Binding-site contacts:
Ligand atom C8 contacts residue ASN256 of chain 1.A at 3.2 Å.
Ligand atom C5 contacts residue ASN256 of chain 1.A at 3.6 Å.
Ligand atom O6 contacts residue ASP280 of chain 1.A at 4.2 Å.
Ligand atom C2 contacts residue ASN256 of chain 1.A at 2.6 Å.
Ligand atom C6 contacts residue ASP280 of chain 1.A at 4.4 Å.
Ligand atom C4 contacts residue ASN256 of chain 1.A at 4.2 Å.
Ligand atom C3 contacts residue ASN256 of chain 1.A at 3.6 Å.
Ligand atom N2 contacts residue ASN256 of chain 1.A at 3.6 Å (h-bond).
Ligand atom C7 contacts residue ASN256 of chain 1.A at 3.9 Å.
Ligand atom O5 contacts residue ASN256 of chain 1.A at 2.3 Å (h-bond).
Ligand atom O6 contacts residue ASN256 of chain 1.A at 4.5 Å.
Ligand atom C1 contacts residue ASN256 of chain 1.A at 1.5 Å.
Ligand atom O3 contacts residue ASN256 of chain 1.A at 3.5 Å (h-bond).

A protein and the small-molecule ligand that binds it are described below.
Small molecule (SMILES): CC(=O)N[C@@H]1[C@@H](O)[C@H](O)[C@@H](CO)O[C@H]1O

Sequence of chain 1.A:
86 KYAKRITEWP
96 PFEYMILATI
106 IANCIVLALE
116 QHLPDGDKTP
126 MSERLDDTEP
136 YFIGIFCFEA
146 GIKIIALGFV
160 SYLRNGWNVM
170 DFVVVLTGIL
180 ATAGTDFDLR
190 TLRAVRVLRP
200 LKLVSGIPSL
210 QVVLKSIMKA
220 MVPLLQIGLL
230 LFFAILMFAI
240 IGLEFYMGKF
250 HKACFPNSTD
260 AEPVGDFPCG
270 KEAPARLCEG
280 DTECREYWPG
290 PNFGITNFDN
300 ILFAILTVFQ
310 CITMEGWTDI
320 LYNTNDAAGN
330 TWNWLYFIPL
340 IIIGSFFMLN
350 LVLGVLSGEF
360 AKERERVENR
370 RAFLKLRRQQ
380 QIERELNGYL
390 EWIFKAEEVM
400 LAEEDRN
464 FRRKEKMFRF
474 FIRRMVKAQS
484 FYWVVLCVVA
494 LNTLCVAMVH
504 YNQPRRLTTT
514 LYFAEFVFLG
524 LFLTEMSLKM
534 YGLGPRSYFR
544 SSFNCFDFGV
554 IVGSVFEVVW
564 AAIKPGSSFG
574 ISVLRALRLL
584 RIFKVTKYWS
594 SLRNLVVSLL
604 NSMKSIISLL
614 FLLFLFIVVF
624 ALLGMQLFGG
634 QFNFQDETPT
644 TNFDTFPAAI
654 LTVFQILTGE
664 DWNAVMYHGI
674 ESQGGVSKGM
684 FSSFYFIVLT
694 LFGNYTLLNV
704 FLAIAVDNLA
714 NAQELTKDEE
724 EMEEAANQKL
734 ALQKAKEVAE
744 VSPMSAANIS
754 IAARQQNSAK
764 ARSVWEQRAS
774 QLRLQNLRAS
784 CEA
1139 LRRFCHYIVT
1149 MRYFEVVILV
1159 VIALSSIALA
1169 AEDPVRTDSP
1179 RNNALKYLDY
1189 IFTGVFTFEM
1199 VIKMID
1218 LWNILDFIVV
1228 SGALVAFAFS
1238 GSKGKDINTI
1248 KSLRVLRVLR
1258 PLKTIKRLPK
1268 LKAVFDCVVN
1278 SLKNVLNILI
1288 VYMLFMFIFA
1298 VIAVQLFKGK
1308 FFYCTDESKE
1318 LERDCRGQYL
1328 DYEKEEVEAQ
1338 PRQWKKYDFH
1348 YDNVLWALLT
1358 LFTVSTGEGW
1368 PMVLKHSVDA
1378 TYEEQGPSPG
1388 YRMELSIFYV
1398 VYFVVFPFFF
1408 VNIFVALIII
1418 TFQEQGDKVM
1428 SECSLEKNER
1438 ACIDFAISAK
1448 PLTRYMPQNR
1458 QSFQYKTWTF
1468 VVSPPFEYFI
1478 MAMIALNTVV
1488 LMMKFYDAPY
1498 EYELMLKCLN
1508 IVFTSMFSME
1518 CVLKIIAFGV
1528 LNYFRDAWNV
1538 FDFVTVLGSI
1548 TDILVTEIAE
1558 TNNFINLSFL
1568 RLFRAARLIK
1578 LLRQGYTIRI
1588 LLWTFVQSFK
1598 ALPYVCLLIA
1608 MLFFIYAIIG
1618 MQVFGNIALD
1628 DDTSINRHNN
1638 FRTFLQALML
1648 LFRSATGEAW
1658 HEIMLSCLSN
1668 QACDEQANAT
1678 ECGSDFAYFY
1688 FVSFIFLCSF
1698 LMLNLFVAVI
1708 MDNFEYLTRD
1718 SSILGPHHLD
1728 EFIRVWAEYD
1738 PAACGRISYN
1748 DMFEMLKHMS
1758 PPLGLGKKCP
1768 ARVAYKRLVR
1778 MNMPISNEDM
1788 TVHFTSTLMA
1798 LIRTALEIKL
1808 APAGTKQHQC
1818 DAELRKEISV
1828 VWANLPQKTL